Binding-site contacts:
Ligand atom F1 contacts residue PRO111 of chain 1.A at 3.6 Å.
Ligand atom C13 contacts residue LEU184 of chain 1.A at 3.7 Å (hydrophobic).
Ligand atom C1 contacts residue ILE43 of chain 1.A at 3.4 Å (hydrophobic).
Ligand atom C2 contacts residue PHE134 of chain 1.A at 3.7 Å (hydrophobic).
Ligand atom C9 contacts residue LYS71 of chain 1.A at 3.5 Å.
Ligand atom N3 contacts residue LEU184 of chain 1.A at 3.6 Å.
Ligand atom F1 contacts residue TYR87 of chain 1.A at 3.0 Å.
Ligand atom F2 contacts residue LYS71 of chain 1.A at 3.1 Å.
Ligand atom F1 contacts residue MET131 of chain 1.A at 3.3 Å.
Ligand atom C11 contacts residue TYR87 of chain 1.A at 3.8 Å (hydrophobic).
Ligand atom N1 contacts residue ILE43 of chain 1.A at 3.4 Å.
Ligand atom N5 contacts residue ASP132 of chain 1.A at 3.3 Å (salt-bridge).
Ligand atom C10 contacts residue VAL196 of chain 1.A at 3.8 Å (hydrophobic).
Ligand atom N5 contacts residue PHE134 of chain 1.A at 3.8 Å.
Ligand atom N4 contacts residue ARG133 of chain 1.A at 3.5 Å.
Ligand atom N2 contacts residue PHE134 of chain 1.A at 3.8 Å.
Ligand atom C14 contacts residue PHE134 of chain 1.A at 3.1 Å (hydrophobic).
Ligand atom C10 contacts residue LYS71 of chain 1.A at 3.4 Å.
Ligand atom O2 contacts residue TYR87 of chain 1.A at 2.9 Å (h-bond).
Ligand atom N4 contacts residue VAL69 of chain 1.A at 3.7 Å.
Ligand atom C10 contacts residue TYR87 of chain 1.A at 3.7 Å (hydrophobic).
Ligand atom O2 contacts residue VAL196 of chain 1.A at 3.8 Å.
Ligand atom C16 contacts residue ARG133 of chain 1.A at 3.6 Å.
Ligand atom O2 contacts residue ASP197 of chain 1.A at 3.4 Å (salt-bridge).
Ligand atom C1 contacts residue LEU184 of chain 1.A at 3.8 Å (hydrophobic).
Ligand atom C12 contacts residue ASP132 of chain 1.A at 3.3 Å.
Ligand atom O2 contacts residue GLU83 of chain 1.A at 3.3 Å (salt-bridge).
Ligand atom N5 contacts residue VAL69 of chain 1.A at 3.6 Å.
Ligand atom O1 contacts residue GLY135 of chain 1.A at 3.8 Å.
Ligand atom N2 contacts residue GLY135 of chain 1.A at 3.5 Å (h-bond).
Ligand atom C2 contacts residue ILE43 of chain 1.A at 3.6 Å (hydrophobic).
Ligand atom C3 contacts residue GLY135 of chain 1.A at 3.7 Å.
Ligand atom C6 contacts residue PHE134 of chain 1.A at 3.0 Å (hydrophobic).
Ligand atom O2 contacts residue LYS71 of chain 1.A at 3.1 Å (salt-bridge).
Ligand atom N2 contacts residue ILE43 of chain 1.A at 3.8 Å.
Ligand atom N4 contacts residue PHE134 of chain 1.A at 3.0 Å (h-bond).
Ligand atom C16 contacts residue ILE43 of chain 1.A at 3.4 Å (hydrophobic).
Ligand atom C14 contacts residue GLY135 of chain 1.A at 3.4 Å.
Ligand atom C7 contacts residue ASP132 of chain 1.A at 3.8 Å.
Ligand atom C13 contacts residue ASP137 of chain 1.A at 3.5 Å.

This protein binds this small molecule.
Small molecule (SMILES): C#CCN1C(=O)[C@@H](C)N(C)c2nc(Nc3cc(F)c(O)c(F)c3)ncc21

Sequence of chain 1.A:
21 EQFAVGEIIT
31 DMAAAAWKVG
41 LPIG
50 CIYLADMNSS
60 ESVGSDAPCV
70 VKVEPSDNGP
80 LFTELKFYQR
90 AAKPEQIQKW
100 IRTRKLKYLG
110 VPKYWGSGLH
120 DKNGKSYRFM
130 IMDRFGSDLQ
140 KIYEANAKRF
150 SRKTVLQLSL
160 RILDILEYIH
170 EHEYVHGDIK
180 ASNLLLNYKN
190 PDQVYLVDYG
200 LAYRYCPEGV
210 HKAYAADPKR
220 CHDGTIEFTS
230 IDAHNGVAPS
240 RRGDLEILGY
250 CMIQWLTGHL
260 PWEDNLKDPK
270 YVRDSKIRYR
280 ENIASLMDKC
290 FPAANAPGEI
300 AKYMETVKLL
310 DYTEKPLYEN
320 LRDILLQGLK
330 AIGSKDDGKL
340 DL